Sequence of chain 52.A:
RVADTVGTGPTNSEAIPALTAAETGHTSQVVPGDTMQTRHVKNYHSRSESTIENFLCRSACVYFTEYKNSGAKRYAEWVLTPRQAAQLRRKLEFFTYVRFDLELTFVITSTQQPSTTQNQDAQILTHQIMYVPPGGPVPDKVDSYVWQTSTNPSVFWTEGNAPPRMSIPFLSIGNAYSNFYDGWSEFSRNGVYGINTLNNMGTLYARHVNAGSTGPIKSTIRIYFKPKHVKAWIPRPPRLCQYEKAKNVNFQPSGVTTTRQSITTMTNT

The small molecule below binds the protein below.
Small molecule (SMILES): O=C(O)c1ccc(NS(=O)(=O)c2ccc(N3C(=O)c4ccccc4C3=O)cc2)cc1

Sequence of chain 15.A:
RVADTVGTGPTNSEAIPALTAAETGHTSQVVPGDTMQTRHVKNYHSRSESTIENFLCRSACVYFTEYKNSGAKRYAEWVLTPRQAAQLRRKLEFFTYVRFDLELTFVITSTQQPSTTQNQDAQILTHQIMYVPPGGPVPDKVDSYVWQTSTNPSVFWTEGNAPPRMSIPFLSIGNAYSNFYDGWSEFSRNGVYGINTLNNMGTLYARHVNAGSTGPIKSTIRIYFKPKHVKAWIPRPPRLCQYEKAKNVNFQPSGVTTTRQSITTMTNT

Sequence of chain 15.C:
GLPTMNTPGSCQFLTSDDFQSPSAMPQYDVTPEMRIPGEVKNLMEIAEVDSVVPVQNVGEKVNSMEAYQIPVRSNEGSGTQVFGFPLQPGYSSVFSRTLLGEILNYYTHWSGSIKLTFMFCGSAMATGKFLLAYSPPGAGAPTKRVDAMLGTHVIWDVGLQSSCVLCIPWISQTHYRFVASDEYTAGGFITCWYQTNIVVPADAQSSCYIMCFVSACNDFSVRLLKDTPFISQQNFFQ

Binding-site contacts:
Ligand atom C3 contacts residue SER156 of chain 52.A at 3.2 Å.
Ligand atom O6 contacts residue ARG234 of chain 15.A at 3.4 Å (salt-bridge).
Ligand atom O1 contacts residue GLN234 of chain 15.C at 2.6 Å (h-bond).
Ligand atom C5 contacts residue ASP155 of chain 52.A at 2.5 Å.
Ligand atom O5 contacts residue ARG219 of chain 52.A at 3.5 Å (salt-bridge).
Ligand atom O1 contacts residue GLN233 of chain 15.C at 3.6 Å.
Ligand atom O4 contacts residue PHE76 of chain 15.A at 2.2 Å.
Ligand atom O2 contacts residue GLN234 of chain 15.C at 2.5 Å (h-bond).
Ligand atom C6 contacts residue SER156 of chain 52.A at 3.4 Å.
Ligand atom O2 contacts residue TYR157 of chain 52.A at 3.4 Å.
Ligand atom N1 contacts residue ASP155 of chain 52.A at 2.5 Å (salt-bridge).
Ligand atom C1 contacts residue TYR157 of chain 52.A at 3.5 Å (hydrophobic).
Ligand atom S1 contacts residue GLN234 of chain 15.C at 2.2 Å (h-bond).
Ligand atom C1 contacts residue GLN160 of chain 52.A at 2.6 Å.
Ligand atom C5 contacts residue TYR157 of chain 52.A at 2.8 Å (hydrophobic).
Ligand atom C8 contacts residue GLN234 of chain 15.C at 2.9 Å.
Ligand atom C21 contacts residue ARG234 of chain 15.A at 3.5 Å.
Ligand atom C13 contacts residue PHE236 of chain 15.C at 3.4 Å (hydrophobic).
Ligand atom C5 contacts residue SER156 of chain 52.A at 2.9 Å.
Ligand atom C7 contacts residue GLN234 of chain 15.C at 2.2 Å.
Ligand atom C13 contacts residue PHE76 of chain 15.A at 2.9 Å (hydrophobic).
Ligand atom N1 contacts residue TYR157 of chain 52.A at 2.5 Å (h-bond).
Ligand atom C6 contacts residue GLN160 of chain 52.A at 2.9 Å.
Ligand atom O4 contacts residue PHE236 of chain 15.C at 2.6 Å.
Ligand atom O6 contacts residue GLN160 of chain 52.A at 2.9 Å.
Ligand atom C3 contacts residue ASP155 of chain 52.A at 3.0 Å.
Ligand atom O2 contacts residue GLN233 of chain 15.C at 2.9 Å (h-bond).
Ligand atom N1 contacts residue SER156 of chain 52.A at 2.9 Å.
Ligand atom C21 contacts residue GLN160 of chain 52.A at 3.6 Å.
Ligand atom C4 contacts residue TYR157 of chain 52.A at 3.5 Å (hydrophobic).
Ligand atom O5 contacts residue ARG234 of chain 15.A at 2.7 Å (salt-bridge).
Ligand atom C12 contacts residue GLN234 of chain 15.C at 2.8 Å.
Ligand atom C4 contacts residue SER156 of chain 52.A at 3.0 Å.
Ligand atom C2 contacts residue GLN160 of chain 52.A at 3.5 Å.
Ligand atom C6 contacts residue TYR157 of chain 52.A at 2.6 Å (hydrophobic).
Ligand atom C14 contacts residue PHE76 of chain 15.A at 3.3 Å (hydrophobic).
Ligand atom C4 contacts residue ASP155 of chain 52.A at 1.9 Å.
Ligand atom C8 contacts residue ASP155 of chain 52.A at 3.7 Å.
Ligand atom C2 contacts residue SER156 of chain 52.A at 3.6 Å.
Ligand atom C20 contacts residue PHE76 of chain 15.A at 3.2 Å (hydrophobic).